The small molecule below binds the protein below.
Small molecule (SMILES): CC(=O)N[C@H]1[C@H](O[C@H]2[C@H](O)[C@@H](NC(C)=O)CO[C@@H]2CO)O[C@H](CO)[C@@H](O)[C@@H]1O

Binding-site contacts:
Ligand atom C7 contacts residue ASN421 of chain 1.E at 3.4 Å.
Ligand atom N2 contacts residue ASN421 of chain 1.E at 3.0 Å (h-bond).
Ligand atom C1 contacts residue ASN421 of chain 1.E at 1.4 Å.
Ligand atom C8 contacts residue SER419 of chain 1.E at 4.4 Å.
Ligand atom C1 contacts residue SER270 of chain 1.E at 4.2 Å.
Ligand atom C5 contacts residue ASN421 of chain 1.E at 3.6 Å.
Ligand atom C8 contacts residue ASN241 of chain 1.E at 3.9 Å.
Ligand atom C8 contacts residue ASN421 of chain 1.E at 4.0 Å.
Ligand atom C3 contacts residue ASN421 of chain 1.E at 3.8 Å.
Ligand atom C8 contacts residue NAG1 of chain 1.BA at 3.6 Å.
Ligand atom O5 contacts residue ASN421 of chain 1.E at 2.3 Å (h-bond).
Ligand atom C2 contacts residue ASN421 of chain 1.E at 2.5 Å.
Ligand atom O5 contacts residue SER270 of chain 1.E at 3.8 Å.
Ligand atom C4 contacts residue ASN421 of chain 1.E at 4.2 Å.
Ligand atom O7 contacts residue ASN421 of chain 1.E at 3.8 Å.

Sequence of chain 1.E:
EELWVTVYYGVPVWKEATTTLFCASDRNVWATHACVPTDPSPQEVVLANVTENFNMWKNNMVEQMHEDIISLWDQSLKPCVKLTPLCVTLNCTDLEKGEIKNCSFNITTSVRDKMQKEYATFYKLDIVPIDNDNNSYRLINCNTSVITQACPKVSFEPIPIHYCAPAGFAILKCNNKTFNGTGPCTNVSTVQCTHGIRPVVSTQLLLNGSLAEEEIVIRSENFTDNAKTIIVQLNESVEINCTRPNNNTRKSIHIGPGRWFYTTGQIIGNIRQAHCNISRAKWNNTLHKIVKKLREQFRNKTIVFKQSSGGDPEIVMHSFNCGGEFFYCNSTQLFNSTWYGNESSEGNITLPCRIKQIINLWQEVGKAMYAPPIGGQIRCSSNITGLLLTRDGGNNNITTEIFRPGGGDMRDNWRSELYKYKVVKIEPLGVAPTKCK